Sequence of chain 1.A:
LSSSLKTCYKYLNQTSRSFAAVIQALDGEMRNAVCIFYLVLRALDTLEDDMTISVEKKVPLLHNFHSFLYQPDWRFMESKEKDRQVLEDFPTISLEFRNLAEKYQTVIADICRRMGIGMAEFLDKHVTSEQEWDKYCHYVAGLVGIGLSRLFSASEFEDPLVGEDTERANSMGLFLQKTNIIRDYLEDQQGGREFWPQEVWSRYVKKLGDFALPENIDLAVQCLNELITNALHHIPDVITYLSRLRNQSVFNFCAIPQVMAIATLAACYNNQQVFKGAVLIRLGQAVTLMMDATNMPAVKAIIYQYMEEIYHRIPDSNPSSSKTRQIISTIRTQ

Binding-site contacts:
Ligand atom CAB contacts residue ASP70 of chain 1.A at 3.9 Å.
Ligand atom CAC contacts residue MET197 of chain 1.A at 3.8 Å (hydrophobic).
Ligand atom CAH contacts residue ALA166 of chain 1.A at 2.9 Å (hydrophobic).
Ligand atom CAR contacts residue LEU173 of chain 1.A at 3.8 Å (hydrophobic).
Ligand atom CAI contacts residue LEU201 of chain 1.A at 3.6 Å (hydrophobic).
Ligand atom CAS contacts residue VAL169 of chain 1.A at 3.8 Å (hydrophobic).
Ligand atom SAP contacts residue VAL165 of chain 1.A at 3.8 Å.
Ligand atom CAF contacts residue MET197 of chain 1.A at 3.8 Å (hydrophobic).
Ligand atom CAH contacts residue GLY198 of chain 1.A at 3.8 Å.
Ligand atom CAJ contacts residue GLY198 of chain 1.A at 3.6 Å.
Ligand atom CAS contacts residue GLY170 of chain 1.A at 4.1 Å.
Ligand atom CAQ contacts residue VAL169 of chain 1.A at 4.0 Å (hydrophobic).
Ligand atom CAK contacts residue TYR63 of chain 1.A at 3.7 Å (hydrophobic).
Ligand atom CAE contacts residue PHE278 of chain 1.A at 3.8 Å (hydrophobic).
Ligand atom NAA contacts residue ARG67 of chain 1.A at 4.0 Å.
Ligand atom CAD contacts residue MET197 of chain 1.A at 3.1 Å (hydrophobic).
Ligand atom CAE contacts residue CYS279 of chain 1.A at 3.9 Å (hydrophobic).
Ligand atom CAJ contacts residue ALA166 of chain 1.A at 3.1 Å (hydrophobic).
Ligand atom CAG contacts residue LEU201 of chain 1.A at 3.8 Å (hydrophobic).
Ligand atom CAH contacts residue GLY170 of chain 1.A at 4.2 Å.
Ligand atom CAD contacts residue CYS279 of chain 1.A at 3.4 Å (hydrophobic).
Ligand atom CAH contacts residue VAL169 of chain 1.A at 3.5 Å (hydrophobic).
Ligand atom CAS contacts residue LEU201 of chain 1.A at 4.2 Å (hydrophobic).
Ligand atom CAC contacts residue PHE278 of chain 1.A at 3.7 Å (hydrophobic).
Ligand atom CAI contacts residue VAL169 of chain 1.A at 4.2 Å (hydrophobic).
Ligand atom CAQ contacts residue ALA166 of chain 1.A at 4.1 Å (hydrophobic).
Ligand atom NAA contacts residue ASP70 of chain 1.A at 3.8 Å.
Ligand atom OAN contacts residue ALA166 of chain 1.A at 3.7 Å.
Ligand atom CAK contacts residue VAL169 of chain 1.A at 4.1 Å (hydrophobic).
Ligand atom CAJ contacts residue VAL169 of chain 1.A at 3.6 Å (hydrophobic).
Ligand atom CAK contacts residue LEU201 of chain 1.A at 3.5 Å (hydrophobic).
Ligand atom NAA contacts residue LEU66 of chain 1.A at 4.0 Å.
Ligand atom OAO contacts residue GLY170 of chain 1.A at 3.6 Å.
Ligand atom CAS contacts residue LEU173 of chain 1.A at 4.1 Å (hydrophobic).
Ligand atom OAO contacts residue LEU173 of chain 1.A at 3.8 Å.
Ligand atom CAE contacts residue LEU201 of chain 1.A at 4.0 Å (hydrophobic).
Ligand atom CAJ contacts residue GLY170 of chain 1.A at 3.4 Å.
Ligand atom CAE contacts residue PRO282 of chain 1.A at 3.8 Å (hydrophobic).
Ligand atom CAC contacts residue CYS279 of chain 1.A at 3.0 Å (hydrophobic).
Ligand atom CAI contacts residue TYR63 of chain 1.A at 3.8 Å (hydrophobic).

This small molecule binds to this protein.
Small molecule (SMILES): N#CSCCOc1ccc(Oc2ccccc2)cc1